Sequence of chain 2.B:
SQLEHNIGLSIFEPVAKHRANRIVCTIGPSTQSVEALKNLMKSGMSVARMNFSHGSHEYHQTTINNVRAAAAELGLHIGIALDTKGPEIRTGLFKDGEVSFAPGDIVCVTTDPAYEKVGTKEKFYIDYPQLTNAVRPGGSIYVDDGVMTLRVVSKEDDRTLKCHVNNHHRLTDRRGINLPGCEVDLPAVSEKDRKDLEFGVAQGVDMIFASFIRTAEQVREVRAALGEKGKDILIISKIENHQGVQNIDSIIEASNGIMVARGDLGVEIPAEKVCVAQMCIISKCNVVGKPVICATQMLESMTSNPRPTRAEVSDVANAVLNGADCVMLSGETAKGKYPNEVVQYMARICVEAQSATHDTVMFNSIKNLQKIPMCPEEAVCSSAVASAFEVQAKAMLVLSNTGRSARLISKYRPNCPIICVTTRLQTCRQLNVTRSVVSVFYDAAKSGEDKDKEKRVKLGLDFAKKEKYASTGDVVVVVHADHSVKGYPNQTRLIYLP

Binding-site contacts:
Ligand atom C contacts residue ARG263 of chain 2.B at 4.3 Å.
Ligand atom O3 contacts residue MG1 of chain 2.H at 2.1 Å.
Ligand atom CB contacts residue MET329 of chain 2.B at 4.0 Å (hydrophobic).
Ligand atom CB contacts residue THR297 of chain 2.B at 3.5 Å.
Ligand atom OXT contacts residue ALA262 of chain 2.B at 3.8 Å.
Ligand atom CB contacts residue LYS239 of chain 2.B at 3.7 Å.
Ligand atom CA contacts residue GLU241 of chain 2.B at 3.9 Å.
Ligand atom O3 contacts residue LYS239 of chain 2.B at 2.8 Å (salt-bridge).
Ligand atom CB contacts residue MET260 of chain 2.B at 3.7 Å (hydrophobic).
Ligand atom CA contacts residue ALA262 of chain 2.B at 3.8 Å (hydrophobic).
Ligand atom C contacts residue ALA262 of chain 2.B at 3.7 Å (hydrophobic).
Ligand atom CB contacts residue ALA296 of chain 2.B at 4.2 Å (hydrophobic).
Ligand atom O contacts residue THR297 of chain 2.B at 2.5 Å (h-bond).
Ligand atom CA contacts residue LYS239 of chain 2.B at 3.6 Å.
Ligand atom CB contacts residue ALA262 of chain 2.B at 4.0 Å (hydrophobic).
Ligand atom O contacts residue GLY264 of chain 2.B at 2.8 Å (h-bond).
Ligand atom C contacts residue GLY264 of chain 2.B at 3.7 Å.
Ligand atom O contacts residue ALA262 of chain 2.B at 3.2 Å.
Ligand atom OXT contacts residue GLU241 of chain 2.B at 3.1 Å (salt-bridge).
Ligand atom CB contacts residue MG1 of chain 2.H at 4.2 Å.
Ligand atom C contacts residue ASP265 of chain 2.B at 3.8 Å.
Ligand atom C contacts residue GLU241 of chain 2.B at 3.7 Å.
Ligand atom OXT contacts residue GLY264 of chain 2.B at 3.6 Å.
Ligand atom O3 contacts residue ALA262 of chain 2.B at 4.3 Å.
Ligand atom O3 contacts residue ARG50 of chain 2.B at 4.5 Å.
Ligand atom C contacts residue MG1 of chain 2.H at 2.8 Å.
Ligand atom O3 contacts residue ASP265 of chain 2.B at 4.0 Å.
Ligand atom CB contacts residue ARG50 of chain 2.B at 4.2 Å.
Ligand atom CA contacts residue THR297 of chain 2.B at 3.9 Å.
Ligand atom OXT contacts residue MG1 of chain 2.H at 2.1 Å.
Ligand atom O contacts residue ARG263 of chain 2.B at 3.4 Å (salt-bridge).
Ligand atom O3 contacts residue GLU241 of chain 2.B at 3.4 Å (salt-bridge).
Ligand atom O contacts residue ASP265 of chain 2.B at 3.9 Å.
Ligand atom OXT contacts residue ASP265 of chain 2.B at 2.8 Å (salt-bridge).
Ligand atom C contacts residue THR297 of chain 2.B at 3.5 Å.
Ligand atom O contacts residue MG1 of chain 2.H at 4.0 Å.
Ligand atom CA contacts residue MG1 of chain 2.H at 2.8 Å.

The small molecule below binds the protein below.
Small molecule (SMILES): CC(=O)C(=O)O